The protein below binds the small molecule below.
Small molecule (SMILES): CC(=O)N[C@@H]1[C@@H](O)[C@H](O)[C@@H](CO)O[C@H]1O

Binding-site contacts:
Ligand atom O3 contacts residue ASN59 of chain 1.A at 4.4 Å.
Ligand atom C3 contacts residue ASN59 of chain 1.A at 3.9 Å.
Ligand atom C6 contacts residue ASN59 of chain 1.A at 4.3 Å.
Ligand atom O7 contacts residue ASN59 of chain 1.A at 4.0 Å.
Ligand atom O4 contacts residue THR62 of chain 1.A at 4.2 Å.
Ligand atom O4 contacts residue SER61 of chain 1.A at 3.7 Å.
Ligand atom O5 contacts residue ASN59 of chain 1.A at 2.4 Å (h-bond).
Ligand atom C7 contacts residue ASN59 of chain 1.A at 3.8 Å.
Ligand atom C4 contacts residue SER61 of chain 1.A at 4.3 Å.
Ligand atom C5 contacts residue ASN59 of chain 1.A at 3.7 Å.
Ligand atom C2 contacts residue SER61 of chain 1.A at 4.2 Å.
Ligand atom N2 contacts residue ASN59 of chain 1.A at 2.9 Å (h-bond).
Ligand atom C4 contacts residue ASN59 of chain 1.A at 4.3 Å.
Ligand atom O6 contacts residue THR62 of chain 1.A at 4.4 Å.
Ligand atom N2 contacts residue SER61 of chain 1.A at 3.3 Å (h-bond).
Ligand atom C1 contacts residue ASN59 of chain 1.A at 1.5 Å.
Ligand atom C1 contacts residue SER61 of chain 1.A at 3.9 Å.
Ligand atom O5 contacts residue THR62 of chain 1.A at 4.4 Å.
Ligand atom C5 contacts residue THR62 of chain 1.A at 4.1 Å.
Ligand atom C2 contacts residue ASN59 of chain 1.A at 2.5 Å.
Ligand atom C7 contacts residue SER61 of chain 1.A at 4.2 Å.
Ligand atom O5 contacts residue SER61 of chain 1.A at 3.1 Å (h-bond).
Ligand atom C5 contacts residue SER61 of chain 1.A at 3.9 Å.

Sequence of chain 1.A:
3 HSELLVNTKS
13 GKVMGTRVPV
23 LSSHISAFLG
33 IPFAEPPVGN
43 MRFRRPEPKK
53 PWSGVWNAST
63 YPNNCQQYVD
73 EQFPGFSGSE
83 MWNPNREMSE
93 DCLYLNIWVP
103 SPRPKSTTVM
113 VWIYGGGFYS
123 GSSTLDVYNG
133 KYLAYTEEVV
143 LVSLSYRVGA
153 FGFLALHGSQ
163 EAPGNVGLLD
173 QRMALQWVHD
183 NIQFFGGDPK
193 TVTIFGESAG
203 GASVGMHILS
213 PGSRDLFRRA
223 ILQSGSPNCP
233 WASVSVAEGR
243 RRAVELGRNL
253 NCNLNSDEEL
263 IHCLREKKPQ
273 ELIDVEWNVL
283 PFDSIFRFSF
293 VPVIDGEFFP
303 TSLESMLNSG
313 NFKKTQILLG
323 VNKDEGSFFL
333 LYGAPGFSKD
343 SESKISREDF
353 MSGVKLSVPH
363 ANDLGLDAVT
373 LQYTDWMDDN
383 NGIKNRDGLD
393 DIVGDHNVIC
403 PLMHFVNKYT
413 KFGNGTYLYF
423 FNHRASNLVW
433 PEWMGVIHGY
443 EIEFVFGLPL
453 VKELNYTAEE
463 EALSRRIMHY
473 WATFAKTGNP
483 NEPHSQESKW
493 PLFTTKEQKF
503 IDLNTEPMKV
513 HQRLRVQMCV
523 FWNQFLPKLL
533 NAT